The protein below binds the small molecule below.
Small molecule (SMILES): CC(=O)Nc1nnc(S(N)(=O)=O)s1

Sequence of chain 1.D:
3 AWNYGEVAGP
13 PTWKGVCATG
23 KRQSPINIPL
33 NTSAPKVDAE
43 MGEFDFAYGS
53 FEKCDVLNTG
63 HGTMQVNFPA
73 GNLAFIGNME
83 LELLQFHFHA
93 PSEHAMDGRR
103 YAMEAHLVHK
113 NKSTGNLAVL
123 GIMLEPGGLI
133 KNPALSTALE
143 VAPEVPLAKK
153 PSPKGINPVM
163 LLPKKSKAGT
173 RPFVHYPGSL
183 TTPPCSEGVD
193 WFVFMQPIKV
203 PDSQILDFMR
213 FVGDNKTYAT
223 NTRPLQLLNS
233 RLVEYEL

Binding-site contacts:
Ligand atom N1 contacts residue GLU95 of chain 1.D at 3.9 Å.
Ligand atom O3 contacts residue VAL110 of chain 1.D at 3.7 Å.
Ligand atom N3 contacts residue LEU182 of chain 1.D at 3.8 Å.
Ligand atom O2 contacts residue HIS89 of chain 1.D at 3.0 Å.
Ligand atom O1 contacts residue LEU182 of chain 1.D at 3.5 Å.
Ligand atom O1 contacts residue SER181 of chain 1.D at 4.2 Å.
Ligand atom N4 contacts residue LEU182 of chain 1.D at 3.9 Å.
Ligand atom O2 contacts residue VAL121 of chain 1.D at 3.9 Å.
Ligand atom S1 contacts residue ZN1 of chain 1.W at 3.0 Å.
Ligand atom N1 contacts residue HIS89 of chain 1.D at 3.0 Å (h-bond).
Ligand atom O1 contacts residue TRP193 of chain 1.D at 3.5 Å.
Ligand atom C1 contacts residue HIS89 of chain 1.D at 4.0 Å.
Ligand atom C2 contacts residue LEU182 of chain 1.D at 3.6 Å (hydrophobic).
Ligand atom S1 contacts residue HIS108 of chain 1.D at 3.8 Å.
Ligand atom N1 contacts residue HIS108 of chain 1.D at 3.2 Å (h-bond).
Ligand atom N1 contacts residue ZN1 of chain 1.W at 1.7 Å.
Ligand atom C1 contacts residue ZN1 of chain 1.W at 4.1 Å.
Ligand atom C1 contacts residue LEU182 of chain 1.D at 4.0 Å (hydrophobic).
Ligand atom O1 contacts residue ZN1 of chain 1.W at 4.0 Å.
Ligand atom O2 contacts residue HIS108 of chain 1.D at 3.4 Å (h-bond).
Ligand atom N2 contacts residue LEU182 of chain 1.D at 3.8 Å.
Ligand atom C1 contacts residue THR184 of chain 1.D at 4.3 Å.
Ligand atom O2 contacts residue ZN1 of chain 1.W at 2.9 Å.
Ligand atom N3 contacts residue THR183 of chain 1.D at 4.1 Å.
Ligand atom S2 contacts residue VAL110 of chain 1.D at 4.2 Å.
Ligand atom O1 contacts residue THR183 of chain 1.D at 3.0 Å (h-bond).
Ligand atom O3 contacts residue LEU119 of chain 1.D at 4.4 Å.
Ligand atom N3 contacts residue THR184 of chain 1.D at 3.1 Å (h-bond).
Ligand atom O2 contacts residue VAL110 of chain 1.D at 3.9 Å.
Ligand atom S2 contacts residue LEU182 of chain 1.D at 3.7 Å.
Ligand atom N1 contacts residue HIS91 of chain 1.D at 3.1 Å (h-bond).
Ligand atom O2 contacts residue TRP193 of chain 1.D at 4.2 Å.
Ligand atom N1 contacts residue THR183 of chain 1.D at 2.9 Å (h-bond).
Ligand atom S1 contacts residue HIS89 of chain 1.D at 3.8 Å.
Ligand atom N2 contacts residue THR184 of chain 1.D at 3.2 Å (h-bond).
Ligand atom C1 contacts residue THR183 of chain 1.D at 4.4 Å.
Ligand atom S2 contacts residue GLN87 of chain 1.D at 4.3 Å.
Ligand atom S1 contacts residue THR183 of chain 1.D at 3.6 Å.
Ligand atom O3 contacts residue GLN87 of chain 1.D at 3.9 Å.
Ligand atom S2 contacts residue HIS89 of chain 1.D at 4.2 Å.